Binding-site contacts:
Ligand atom O4 contacts residue TYR159 of chain 1.C at 3.7 Å.
Ligand atom C3 contacts residue ALA33 of chain 1.C at 3.9 Å (hydrophobic).
Ligand atom O1 contacts residue SER69 of chain 1.C at 2.9 Å (h-bond).
Ligand atom C2 contacts residue LYS187 of chain 1.C at 1.5 Å.
Ligand atom C3 contacts residue GLY229 of chain 1.C at 4.4 Å.
Ligand atom C1 contacts residue SER69 of chain 1.C at 3.7 Å.
Ligand atom O4 contacts residue GLY211 of chain 1.C at 4.5 Å.
Ligand atom C1 contacts residue GLY68 of chain 1.C at 4.3 Å.
Ligand atom C3 contacts residue ILE228 of chain 1.C at 3.7 Å (hydrophobic).
Ligand atom C1 contacts residue TYR159 of chain 1.C at 3.6 Å (hydrophobic).
Ligand atom O2 contacts residue ALA33 of chain 1.C at 3.6 Å.
Ligand atom O2 contacts residue SER69 of chain 1.C at 3.2 Å (h-bond).
Ligand atom O1 contacts residue TYR159 of chain 1.C at 3.0 Å (h-bond).
Ligand atom C1 contacts residue THR70 of chain 1.C at 3.8 Å.
Ligand atom O4 contacts residue THR189 of chain 1.C at 4.4 Å.
Ligand atom O4 contacts residue LYS187 of chain 1.C at 2.9 Å (salt-bridge).
Ligand atom C2 contacts residue ALA33 of chain 1.C at 3.8 Å (hydrophobic).
Ligand atom C2 contacts residue TYR65 of chain 1.C at 3.8 Å (hydrophobic).
Ligand atom O2 contacts residue GLY71 of chain 1.C at 4.4 Å.
Ligand atom O1 contacts residue TYR65 of chain 1.C at 3.4 Å.
Ligand atom C3 contacts residue LYS187 of chain 1.C at 2.5 Å.
Ligand atom O1 contacts residue THR70 of chain 1.C at 3.9 Å.
Ligand atom O1 contacts residue LYS187 of chain 1.C at 2.6 Å (salt-bridge).
Ligand atom O2 contacts residue TYR159 of chain 1.C at 4.4 Å.
Ligand atom C2 contacts residue TYR159 of chain 1.C at 3.7 Å (hydrophobic).
Ligand atom C2 contacts residue ILE228 of chain 1.C at 3.8 Å (hydrophobic).
Ligand atom C1 contacts residue ALA33 of chain 1.C at 3.8 Å (hydrophobic).
Ligand atom C3 contacts residue THR70 of chain 1.C at 4.3 Å.
Ligand atom O2 contacts residue LYS187 of chain 1.C at 3.7 Å.
Ligand atom C3 contacts residue TYR159 of chain 1.C at 4.3 Å (hydrophobic).
Ligand atom O4 contacts residue ILE228 of chain 1.C at 4.5 Å.
Ligand atom C1 contacts residue LYS187 of chain 1.C at 2.5 Å.
Ligand atom O4 contacts residue THR70 of chain 1.C at 4.1 Å.
Ligand atom O2 contacts residue GLY68 of chain 1.C at 3.7 Å.
Ligand atom O1 contacts residue GLY68 of chain 1.C at 3.6 Å.
Ligand atom C1 contacts residue TYR65 of chain 1.C at 3.7 Å (hydrophobic).
Ligand atom O2 contacts residue THR70 of chain 1.C at 2.6 Å (h-bond).
Ligand atom O2 contacts residue TYR65 of chain 1.C at 4.3 Å.

The small molecule below binds the protein below.
Small molecule (SMILES): O=C(O)C(=O)CO

Sequence of chain 1.C:
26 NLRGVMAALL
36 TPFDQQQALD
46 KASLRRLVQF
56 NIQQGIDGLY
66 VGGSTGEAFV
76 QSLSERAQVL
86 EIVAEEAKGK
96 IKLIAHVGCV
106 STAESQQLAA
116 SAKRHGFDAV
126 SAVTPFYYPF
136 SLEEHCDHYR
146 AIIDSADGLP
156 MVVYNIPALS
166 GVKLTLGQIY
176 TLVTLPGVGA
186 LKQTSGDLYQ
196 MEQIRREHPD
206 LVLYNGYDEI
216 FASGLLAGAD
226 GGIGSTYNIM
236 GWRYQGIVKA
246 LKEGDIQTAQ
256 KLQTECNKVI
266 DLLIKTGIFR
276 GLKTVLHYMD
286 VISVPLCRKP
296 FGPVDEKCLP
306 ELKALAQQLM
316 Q